Sequence of chain 3.E:
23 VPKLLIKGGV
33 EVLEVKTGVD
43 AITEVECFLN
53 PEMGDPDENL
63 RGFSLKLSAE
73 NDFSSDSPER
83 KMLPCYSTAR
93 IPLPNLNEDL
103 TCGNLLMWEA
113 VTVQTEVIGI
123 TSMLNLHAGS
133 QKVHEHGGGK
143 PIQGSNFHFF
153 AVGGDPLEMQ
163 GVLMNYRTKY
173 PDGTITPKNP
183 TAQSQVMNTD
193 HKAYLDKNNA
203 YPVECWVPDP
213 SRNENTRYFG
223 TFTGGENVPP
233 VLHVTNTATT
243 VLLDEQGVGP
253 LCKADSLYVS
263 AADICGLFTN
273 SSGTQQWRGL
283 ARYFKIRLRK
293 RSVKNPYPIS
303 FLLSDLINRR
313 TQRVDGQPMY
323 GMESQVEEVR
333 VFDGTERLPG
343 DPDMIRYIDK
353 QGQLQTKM

Binding-site contacts:
Ligand atom C10 contacts residue LYS68 of chain 3.D at 3.8 Å.
Ligand atom O9 contacts residue LEU67 of chain 3.D at 3.2 Å.
Ligand atom O9 contacts residue LYS68 of chain 3.D at 2.8 Å (salt-bridge).
Ligand atom O1A contacts residue SER274 of chain 3.D at 3.8 Å.
Ligand atom O10 contacts residue PHE75 of chain 3.E at 2.6 Å.
Ligand atom C9 contacts residue LYS68 of chain 3.D at 3.8 Å.
Ligand atom C11 contacts residue LYS68 of chain 3.D at 3.7 Å.
Ligand atom C7 contacts residue GLN278 of chain 3.D at 3.8 Å.
Ligand atom C9 contacts residue GLN278 of chain 3.D at 3.2 Å.
Ligand atom C6 contacts residue LYS68 of chain 3.D at 3.8 Å.
Ligand atom O1B contacts residue THR276 of chain 3.D at 3.5 Å (h-bond).
Ligand atom O8 contacts residue LYS68 of chain 3.D at 3.5 Å.
Ligand atom C1 contacts residue SER274 of chain 3.D at 3.4 Å.
Ligand atom C11 contacts residue HIS138 of chain 3.C at 3.3 Å.
Ligand atom O8 contacts residue GLN278 of chain 3.D at 3.5 Å (h-bond).
Ligand atom N5 contacts residue LYS68 of chain 3.D at 2.9 Å (salt-bridge).
Ligand atom C1 contacts residue THR276 of chain 3.D at 3.4 Å.
Ligand atom C11 contacts residue LEU62 of chain 3.D at 3.9 Å (hydrophobic).
Ligand atom O10 contacts residue LEU62 of chain 3.D at 3.1 Å.
Ligand atom C5 contacts residue LYS68 of chain 3.D at 3.7 Å.
Ligand atom O1B contacts residue LYS68 of chain 3.D at 3.6 Å.
Ligand atom C6 contacts residue ASN272 of chain 3.D at 3.7 Å.
Ligand atom O1B contacts residue SER274 of chain 3.D at 2.4 Å (h-bond).
Ligand atom O1A contacts residue ASN272 of chain 3.D at 3.6 Å (h-bond).
Ligand atom N5 contacts residue PHE75 of chain 3.E at 3.8 Å.
Ligand atom C10 contacts residue LEU62 of chain 3.D at 3.5 Å (hydrophobic).
Ligand atom C11 contacts residue THR276 of chain 3.D at 3.4 Å.
Ligand atom O1A contacts residue THR276 of chain 3.D at 2.6 Å (h-bond).
Ligand atom C8 contacts residue GLN278 of chain 3.D at 3.7 Å.
Ligand atom N5 contacts residue GLN278 of chain 3.D at 3.9 Å.
Ligand atom C10 contacts residue PHE75 of chain 3.E at 2.7 Å (hydrophobic).
Ligand atom C11 contacts residue PHE75 of chain 3.E at 1.8 Å (hydrophobic).
Ligand atom C11 contacts residue GLN278 of chain 3.D at 3.5 Å.
Ligand atom C11 contacts residue ASN272 of chain 3.D at 3.6 Å.
Ligand atom O8 contacts residue ASN272 of chain 3.D at 3.4 Å (h-bond).
Ligand atom N5 contacts residue ASN272 of chain 3.D at 3.3 Å (h-bond).
Ligand atom O7 contacts residue LEU62 of chain 3.D at 3.5 Å.
Ligand atom C11 contacts residue PHE65 of chain 3.D at 3.8 Å (hydrophobic).
Ligand atom C11 contacts residue PHE270 of chain 3.D at 3.9 Å (hydrophobic).
Ligand atom O8 contacts residue THR276 of chain 3.D at 3.8 Å.

Sequence of chain 3.D:
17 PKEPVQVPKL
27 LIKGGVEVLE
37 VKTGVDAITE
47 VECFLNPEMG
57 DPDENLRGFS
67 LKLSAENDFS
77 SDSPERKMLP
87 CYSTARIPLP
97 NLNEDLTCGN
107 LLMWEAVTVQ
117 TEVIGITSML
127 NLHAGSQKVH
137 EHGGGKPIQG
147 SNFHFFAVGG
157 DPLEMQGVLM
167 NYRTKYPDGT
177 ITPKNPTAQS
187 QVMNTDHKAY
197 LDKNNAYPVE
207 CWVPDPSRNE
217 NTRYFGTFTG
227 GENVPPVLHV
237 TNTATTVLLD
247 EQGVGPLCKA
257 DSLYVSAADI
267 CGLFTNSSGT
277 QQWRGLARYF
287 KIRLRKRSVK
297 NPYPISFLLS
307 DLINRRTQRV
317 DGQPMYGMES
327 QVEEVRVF

Sequence of chain 3.C:
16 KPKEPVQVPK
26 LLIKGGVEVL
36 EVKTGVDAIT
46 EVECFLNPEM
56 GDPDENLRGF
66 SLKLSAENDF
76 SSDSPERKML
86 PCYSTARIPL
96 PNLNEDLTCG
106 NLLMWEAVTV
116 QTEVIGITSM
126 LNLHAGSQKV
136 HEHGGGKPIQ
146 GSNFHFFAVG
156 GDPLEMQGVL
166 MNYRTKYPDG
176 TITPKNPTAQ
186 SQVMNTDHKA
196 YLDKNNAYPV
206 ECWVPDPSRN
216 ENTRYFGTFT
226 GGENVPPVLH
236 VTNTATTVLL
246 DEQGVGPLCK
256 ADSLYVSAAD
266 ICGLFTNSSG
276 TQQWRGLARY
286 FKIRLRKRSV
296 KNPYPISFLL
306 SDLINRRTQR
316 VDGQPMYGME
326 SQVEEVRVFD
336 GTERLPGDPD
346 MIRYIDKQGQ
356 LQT

A small-molecule ligand and the protein it binds are described below.
Small molecule (SMILES): CC(=O)N[C@H]1[C@H]([C@H](O)[C@H](O)CO)O[C@@](O[C@H](CO)[C@@H](O)[C@@H]2O[C@@H](C(=O)O)C[C@H](O)[C@H]2NC(C)=O)(C(=O)O)C[C@@H]1O